Sequence of chain 1.A:
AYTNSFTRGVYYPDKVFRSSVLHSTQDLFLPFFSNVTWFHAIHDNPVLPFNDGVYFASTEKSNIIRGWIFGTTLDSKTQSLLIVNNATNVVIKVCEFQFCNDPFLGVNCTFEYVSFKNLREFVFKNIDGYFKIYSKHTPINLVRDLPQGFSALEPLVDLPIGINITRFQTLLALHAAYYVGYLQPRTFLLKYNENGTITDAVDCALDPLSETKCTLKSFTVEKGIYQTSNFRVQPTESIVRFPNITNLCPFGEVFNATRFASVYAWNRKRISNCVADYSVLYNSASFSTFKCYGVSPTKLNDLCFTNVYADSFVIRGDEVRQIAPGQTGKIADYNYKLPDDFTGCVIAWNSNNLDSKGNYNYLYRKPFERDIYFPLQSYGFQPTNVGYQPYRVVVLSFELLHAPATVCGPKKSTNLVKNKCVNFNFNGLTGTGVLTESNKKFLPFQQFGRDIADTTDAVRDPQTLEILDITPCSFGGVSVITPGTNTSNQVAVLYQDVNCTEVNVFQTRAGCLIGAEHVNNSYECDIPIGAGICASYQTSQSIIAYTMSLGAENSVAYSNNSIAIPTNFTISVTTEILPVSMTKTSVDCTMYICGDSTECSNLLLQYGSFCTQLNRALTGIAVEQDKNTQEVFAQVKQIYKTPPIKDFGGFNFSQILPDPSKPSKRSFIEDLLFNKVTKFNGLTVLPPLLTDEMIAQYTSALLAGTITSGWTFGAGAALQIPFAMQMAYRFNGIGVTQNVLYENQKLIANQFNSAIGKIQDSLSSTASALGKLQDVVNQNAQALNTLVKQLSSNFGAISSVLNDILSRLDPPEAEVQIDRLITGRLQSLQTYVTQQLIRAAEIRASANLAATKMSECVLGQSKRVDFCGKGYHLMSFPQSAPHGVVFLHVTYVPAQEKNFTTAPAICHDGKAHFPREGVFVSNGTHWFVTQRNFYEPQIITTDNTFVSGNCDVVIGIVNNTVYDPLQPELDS

Binding-site contacts:
Ligand atom O7 contacts residue ASN35 of chain 1.A at 3.6 Å (h-bond).
Ligand atom C5 contacts residue ASN35 of chain 1.A at 3.5 Å.
Ligand atom C2 contacts residue ASN35 of chain 1.A at 2.5 Å.
Ligand atom C7 contacts residue ASN35 of chain 1.A at 3.5 Å.
Ligand atom N2 contacts residue ASN35 of chain 1.A at 3.0 Å (h-bond).
Ligand atom O5 contacts residue ASN35 of chain 1.A at 2.2 Å (h-bond).
Ligand atom C4 contacts residue ASN35 of chain 1.A at 4.2 Å.
Ligand atom C1 contacts residue ASN35 of chain 1.A at 1.2 Å.
Ligand atom C3 contacts residue ASN35 of chain 1.A at 3.7 Å.

The protein below binds the small molecule below.
Small molecule (SMILES): CC(=O)N[C@@H]1[C@@H](O)[C@H](O)[C@@H](CO)O[C@H]1O